Sequence of chain 1.C:
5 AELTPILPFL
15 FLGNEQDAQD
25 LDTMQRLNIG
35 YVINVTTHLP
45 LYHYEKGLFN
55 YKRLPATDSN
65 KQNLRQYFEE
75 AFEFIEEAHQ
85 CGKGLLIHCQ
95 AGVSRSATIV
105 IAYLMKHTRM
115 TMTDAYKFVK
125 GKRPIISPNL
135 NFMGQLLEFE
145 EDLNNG

This small molecule binds to this protein.
Small molecule (SMILES): CCCc1csc2c1-c1nc(SCC(=O)C(C)(C)C)ncc1CC2

Binding-site contacts:
Ligand atom C18 contacts residue THR102 of chain 1.C at 4.0 Å.
Ligand atom N12 contacts residue PRO132 of chain 1.C at 3.8 Å.
Ligand atom N12 contacts residue TYR120 of chain 1.C at 3.6 Å (h-bond).
Ligand atom C05 contacts residue MET137 of chain 1.C at 3.8 Å (hydrophobic).
Ligand atom C04 contacts residue MET137 of chain 1.C at 3.5 Å (hydrophobic).
Ligand atom C20 contacts residue ILE105 of chain 1.C at 3.8 Å (hydrophobic).
Ligand atom C24 contacts residue TYR120 of chain 1.C at 4.0 Å (hydrophobic).
Ligand atom C21 contacts residue SER131 of chain 1.C at 3.7 Å.
Ligand atom O17 contacts residue MET137 of chain 1.C at 3.3 Å.
Ligand atom S14 contacts residue SER131 of chain 1.C at 4.1 Å.
Ligand atom O17 contacts residue PRO132 of chain 1.C at 3.5 Å.
Ligand atom S14 contacts residue ILE130 of chain 1.C at 3.6 Å.
Ligand atom N22 contacts residue TYR120 of chain 1.C at 3.2 Å (h-bond).
Ligand atom C13 contacts residue TYR120 of chain 1.C at 3.1 Å (hydrophobic).
Ligand atom C21 contacts residue THR102 of chain 1.C at 3.7 Å.
Ligand atom C03 contacts residue MET137 of chain 1.C at 3.6 Å (hydrophobic).
Ligand atom C13 contacts residue PRO132 of chain 1.C at 4.1 Å (hydrophobic).
Ligand atom C20 contacts residue LEU140 of chain 1.C at 3.9 Å (hydrophobic).
Ligand atom C02 contacts residue TYR120 of chain 1.C at 3.8 Å (hydrophobic).
Ligand atom C15 contacts residue ILE130 of chain 1.C at 3.7 Å (hydrophobic).
Ligand atom C19 contacts residue THR102 of chain 1.C at 3.7 Å.
Ligand atom C20 contacts residue THR102 of chain 1.C at 4.1 Å.
Ligand atom C19 contacts residue ASN133 of chain 1.C at 3.5 Å.
Ligand atom C10 contacts residue TYR120 of chain 1.C at 4.1 Å (hydrophobic).
Ligand atom C01 contacts residue LEU140 of chain 1.C at 3.8 Å (hydrophobic).
Ligand atom C16 contacts residue MET137 of chain 1.C at 4.1 Å (hydrophobic).
Ligand atom C11 contacts residue TYR120 of chain 1.C at 4.0 Å (hydrophobic).
Ligand atom C04 contacts residue TYR120 of chain 1.C at 4.0 Å (hydrophobic).
Ligand atom O17 contacts residue ASN133 of chain 1.C at 3.3 Å (h-bond).
Ligand atom C19 contacts residue PHE136 of chain 1.C at 3.5 Å (hydrophobic).
Ligand atom C01 contacts residue MET116 of chain 1.C at 3.7 Å (hydrophobic).
Ligand atom C23 contacts residue TYR120 of chain 1.C at 3.7 Å (hydrophobic).
Ligand atom C21 contacts residue ILE130 of chain 1.C at 4.1 Å (hydrophobic).
Ligand atom C21 contacts residue SER98 of chain 1.C at 3.4 Å.
Ligand atom C15 contacts residue TYR120 of chain 1.C at 3.4 Å (hydrophobic).
Ligand atom S14 contacts residue PRO132 of chain 1.C at 3.8 Å.
Ligand atom C19 contacts residue MET137 of chain 1.C at 3.7 Å (hydrophobic).
Ligand atom S14 contacts residue TYR120 of chain 1.C at 3.7 Å.
Ligand atom C03 contacts residue TYR120 of chain 1.C at 3.9 Å (hydrophobic).
Ligand atom C01 contacts residue MET137 of chain 1.C at 3.6 Å (hydrophobic).